Sequence of chain 1.A:
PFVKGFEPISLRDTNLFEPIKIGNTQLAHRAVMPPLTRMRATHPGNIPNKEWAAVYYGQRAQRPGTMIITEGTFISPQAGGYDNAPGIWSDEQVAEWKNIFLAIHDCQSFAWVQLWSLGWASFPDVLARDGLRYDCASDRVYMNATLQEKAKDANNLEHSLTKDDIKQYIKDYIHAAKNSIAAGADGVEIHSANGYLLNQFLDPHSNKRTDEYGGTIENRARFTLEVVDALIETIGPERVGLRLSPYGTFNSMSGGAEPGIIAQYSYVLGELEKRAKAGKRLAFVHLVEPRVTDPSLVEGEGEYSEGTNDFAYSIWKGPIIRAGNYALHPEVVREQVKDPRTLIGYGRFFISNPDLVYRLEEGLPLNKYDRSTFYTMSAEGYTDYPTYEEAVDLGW

Binding-site contacts:
Ligand atom O1' contacts residue FMN1 of chain 1.C at 3.7 Å.
Ligand atom C3 contacts residue FMN1 of chain 1.C at 3.4 Å.
Ligand atom C1' contacts residue TYR376 of chain 1.A at 3.2 Å (hydrophobic).
Ligand atom C2 contacts residue PRO296 of chain 1.A at 3.9 Å (hydrophobic).
Ligand atom C3 contacts residue PHE251 of chain 1.A at 3.9 Å (hydrophobic).
Ligand atom C5 contacts residue FMN1 of chain 1.C at 3.1 Å.
Ligand atom C5 contacts residue THR38 of chain 1.A at 3.8 Å.
Ligand atom C2 contacts residue PHE251 of chain 1.A at 3.8 Å (hydrophobic).
Ligand atom C5 contacts residue TYR197 of chain 1.A at 3.5 Å (hydrophobic).
Ligand atom C4 contacts residue FMN1 of chain 1.C at 3.3 Å.
Ligand atom C3 contacts residue PRO296 of chain 1.A at 4.3 Å (hydrophobic).
Ligand atom C1' contacts residue FMN1 of chain 1.C at 3.4 Å.
Ligand atom C2 contacts residue TYR197 of chain 1.A at 4.3 Å (hydrophobic).
Ligand atom O4 contacts residue ASN195 of chain 1.A at 2.8 Å (h-bond).
Ligand atom C1 contacts residue TYR197 of chain 1.A at 4.1 Å (hydrophobic).
Ligand atom C6 contacts residue THR38 of chain 1.A at 3.4 Å.
Ligand atom C1 contacts residue FMN1 of chain 1.C at 3.4 Å.
Ligand atom O4 contacts residue HIS192 of chain 1.A at 2.7 Å (h-bond).
Ligand atom O4 contacts residue TYR197 of chain 1.A at 3.0 Å.
Ligand atom C3 contacts residue ASN195 of chain 1.A at 3.5 Å.
Ligand atom C6 contacts residue FMN1 of chain 1.C at 3.2 Å.
Ligand atom O4 contacts residue FMN1 of chain 1.C at 3.1 Å.
Ligand atom C2 contacts residue FMN1 of chain 1.C at 3.6 Å.
Ligand atom O1' contacts residue TYR376 of chain 1.A at 2.8 Å (h-bond).
Ligand atom C5 contacts residue TRP117 of chain 1.A at 3.7 Å (hydrophobic).
Ligand atom C6 contacts residue TYR197 of chain 1.A at 3.7 Å (hydrophobic).
Ligand atom C4 contacts residue ASN195 of chain 1.A at 3.6 Å.
Ligand atom C6 contacts residue TRP117 of chain 1.A at 4.2 Å (hydrophobic).
Ligand atom C3 contacts residue TYR197 of chain 1.A at 4.0 Å (hydrophobic).
Ligand atom C4 contacts residue HIS192 of chain 1.A at 4.0 Å.
Ligand atom O1' contacts residue THR38 of chain 1.A at 4.0 Å.
Ligand atom C4 contacts residue TYR197 of chain 1.A at 3.4 Å (hydrophobic).

The small molecule below binds the protein below.
Small molecule (SMILES): O=Cc1ccc(O)cc1